A protein and the small-molecule ligand that binds it are described below.
Small molecule (SMILES): CC(C)CCC[C@@H](C)[C@H]1CC[C@H]2[C@@H]3CC=C4C[C@@H](OC(=O)CCC(=O)O)CC[C@]4(C)[C@H]3CC[C@]12C

Sequence of chain 1.A:
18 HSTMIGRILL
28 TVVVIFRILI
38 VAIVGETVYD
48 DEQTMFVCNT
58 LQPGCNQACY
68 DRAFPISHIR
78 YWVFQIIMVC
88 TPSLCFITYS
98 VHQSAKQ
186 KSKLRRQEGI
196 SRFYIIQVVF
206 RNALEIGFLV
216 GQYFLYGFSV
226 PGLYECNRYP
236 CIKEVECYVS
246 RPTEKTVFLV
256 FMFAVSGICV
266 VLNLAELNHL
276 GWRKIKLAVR

Binding-site contacts:
Ligand atom CAC contacts residue Y011 of chain 1.PB at 4.2 Å.
Ligand atom CAI contacts residue ILE94 of chain 1.A at 4.3 Å (hydrophobic).
Ligand atom CAT contacts residue Y011 of chain 1.PB at 3.8 Å.
Ligand atom CAP contacts residue LEU91 of chain 1.A at 4.1 Å (hydrophobic).
Ligand atom CAK contacts residue LEU91 of chain 1.A at 3.9 Å (hydrophobic).
Ligand atom CAK contacts residue ILE94 of chain 1.A at 4.2 Å (hydrophobic).
Ligand atom CAQ contacts residue LEU91 of chain 1.A at 3.7 Å (hydrophobic).
Ligand atom CAU contacts residue Y011 of chain 1.PB at 3.7 Å.
Ligand atom CBG contacts residue LEU91 of chain 1.A at 3.9 Å (hydrophobic).
Ligand atom CAK contacts residue THR95 of chain 1.A at 4.4 Å.
Ligand atom CAI contacts residue THR95 of chain 1.A at 3.9 Å.
Ligand atom OAW contacts residue VAL98 of chain 1.A at 4.5 Å.
Ligand atom CAV contacts residue VAL98 of chain 1.A at 4.2 Å (hydrophobic).
Ligand atom CAR contacts residue Y011 of chain 1.PB at 4.2 Å.
Ligand atom CAS contacts residue Y011 of chain 1.PB at 3.8 Å.